This protein binds this small molecule.
Small molecule (SMILES): CCOC(=O)CC[C@H](C[C@@H]1CCNC1=O)NC(=O)[C@H](Cc1ccccc1)NC(=O)[C@H](CCC(=O)OC(C)(C)C)NC(=O)OCc1ccccc1

Binding-site contacts:
Ligand atom O66 contacts residue GLY164 of chain 2.A at 3.3 Å (h-bond).
Ligand atom C13 contacts residue ASN126 of chain 2.A at 3.3 Å.
Ligand atom O35 contacts residue GLY163 of chain 2.A at 3.2 Å.
Ligand atom C57 contacts residue CYS147 of chain 2.A at 2.7 Å (hydrophobic).
Ligand atom C55 contacts residue VAL162 of chain 2.A at 3.1 Å (hydrophobic).
Ligand atom C11 contacts residue GLU71 of chain 2.A at 3.6 Å.
Ligand atom C65 contacts residue GLY164 of chain 2.A at 3.4 Å.
Ligand atom C2 contacts residue ASN126 of chain 2.A at 3.5 Å.
Ligand atom C61 contacts residue GLY164 of chain 2.A at 3.6 Å.
Ligand atom C12 contacts residue ALA144 of chain 2.A at 3.7 Å (hydrophobic).
Ligand atom C63 contacts residue CYS147 of chain 2.A at 1.8 Å (hydrophobic).
Ligand atom C9 contacts residue ALA41 of chain 2.A at 3.7 Å (hydrophobic).
Ligand atom N49 contacts residue CYS147 of chain 2.A at 3.0 Å (h-bond).
Ligand atom O88 contacts residue ALA144 of chain 2.A at 3.4 Å.
Ligand atom O66 contacts residue GLY163 of chain 2.A at 3.3 Å.
Ligand atom C39 contacts residue VAL162 of chain 2.A at 3.6 Å (hydrophobic).
Ligand atom C7 contacts residue HIS40 of chain 2.A at 3.6 Å.
Ligand atom O66 contacts residue HIS161 of chain 2.A at 2.7 Å (h-bond).
Ligand atom C65 contacts residue GLY163 of chain 2.A at 3.7 Å.
Ligand atom C11 contacts residue VAL162 of chain 2.A at 3.7 Å (hydrophobic).
Ligand atom C9 contacts residue HIS40 of chain 2.A at 3.6 Å.
Ligand atom C65 contacts residue THR142 of chain 2.A at 3.6 Å.
Ligand atom O19 contacts residue GLY128 of chain 2.A at 2.9 Å (h-bond).
Ligand atom C4 contacts residue ASN126 of chain 2.A at 3.6 Å.
Ligand atom C9 contacts residue PHE25 of chain 2.A at 3.4 Å (hydrophobic).
Ligand atom N49 contacts residue VAL162 of chain 2.A at 3.0 Å (h-bond).
Ligand atom C37 contacts residue VAL162 of chain 2.A at 3.5 Å (hydrophobic).
Ligand atom C65 contacts residue HIS161 of chain 2.A at 3.7 Å.
Ligand atom C82 contacts residue CYS147 of chain 2.A at 2.8 Å (hydrophobic).
Ligand atom N69 contacts residue ARG143 of chain 2.A at 3.5 Å.
Ligand atom O88 contacts residue GLY145 of chain 2.A at 3.5 Å (h-bond).
Ligand atom O19 contacts residue ASN126 of chain 2.A at 3.5 Å (h-bond).
Ligand atom C59 contacts residue CYS147 of chain 2.A at 3.2 Å (hydrophobic).
Ligand atom O66 contacts residue THR142 of chain 2.A at 2.7 Å (h-bond).
Ligand atom N21 contacts residue GLY164 of chain 2.A at 3.0 Å (h-bond).
Ligand atom C11 contacts residue PRO38 of chain 2.A at 3.7 Å (hydrophobic).
Ligand atom O66 contacts residue ARG143 of chain 2.A at 3.7 Å.
Ligand atom O35 contacts residue GLY164 of chain 2.A at 3.2 Å (h-bond).
Ligand atom N69 contacts residue THR142 of chain 2.A at 3.0 Å (h-bond).
Ligand atom C25 contacts residue GLY164 of chain 2.A at 3.6 Å.

Sequence of chain 2.A:
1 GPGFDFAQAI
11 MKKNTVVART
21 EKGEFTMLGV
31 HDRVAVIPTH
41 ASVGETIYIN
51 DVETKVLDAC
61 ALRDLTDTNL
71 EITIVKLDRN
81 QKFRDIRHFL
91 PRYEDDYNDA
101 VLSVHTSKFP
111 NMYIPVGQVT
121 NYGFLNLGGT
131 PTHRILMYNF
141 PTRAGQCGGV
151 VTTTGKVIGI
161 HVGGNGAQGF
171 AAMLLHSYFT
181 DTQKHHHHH